The protein below binds the small molecule below.
Small molecule (SMILES): CC(=O)N[C@H]1[C@H](O[C@H]2[C@H](O)[C@@H](NC(C)=O)CO[C@@H]2CO)O[C@H](CO)[C@@H](O[C@@H]2O[C@H](CO)[C@@H](O)[C@H](O[C@H]3O[C@H](CO)[C@@H](O)[C@H](O)[C@@H]3O)[C@@H]2O)[C@@H]1O

Binding-site contacts:
Ligand atom O7 contacts residue TYR446 of chain 1.A at 3.7 Å.
Ligand atom C8 contacts residue TYR269 of chain 1.A at 3.5 Å (hydrophobic).
Ligand atom O6 contacts residue HIS442 of chain 1.A at 3.3 Å (h-bond).
Ligand atom C2 contacts residue ASN444 of chain 1.A at 3.5 Å.
Ligand atom C2 contacts residue ASN271 of chain 1.A at 2.4 Å.
Ligand atom C8 contacts residue PHE445 of chain 1.A at 3.5 Å (hydrophobic).
Ligand atom C6 contacts residue ASP440 of chain 1.A at 3.3 Å.
Ligand atom O4 contacts residue PHE206 of chain 1.A at 3.5 Å.
Ligand atom N2 contacts residue ASP230 of chain 1.A at 2.8 Å (salt-bridge).
Ligand atom C8 contacts residue SER232 of chain 1.A at 3.7 Å.
Ligand atom O5 contacts residue ASN271 of chain 1.A at 2.4 Å (h-bond).
Ligand atom C2 contacts residue HIS442 of chain 1.A at 3.4 Å.
Ligand atom O7 contacts residue ASN444 of chain 1.A at 3.2 Å (h-bond).
Ligand atom O7 contacts residue LEU228 of chain 1.A at 3.4 Å.
Ligand atom N2 contacts residue ASN271 of chain 1.A at 2.9 Å (h-bond).
Ligand atom O7 contacts residue PHE445 of chain 1.A at 2.8 Å (h-bond).
Ligand atom C3 contacts residue ASN271 of chain 1.A at 3.8 Å.
Ligand atom C7 contacts residue ASP230 of chain 1.A at 3.7 Å.
Ligand atom C1 contacts residue ASP230 of chain 1.A at 3.7 Å.
Ligand atom O6 contacts residue SO41 of chain 1.T at 3.3 Å (h-bond).
Ligand atom C1 contacts residue ASN271 of chain 1.A at 1.4 Å.
Ligand atom C7 contacts residue PHE445 of chain 1.A at 3.8 Å (hydrophobic).
Ligand atom C6 contacts residue SER443 of chain 1.A at 3.6 Å.
Ligand atom C3 contacts residue ASP230 of chain 1.A at 3.7 Å.
Ligand atom C8 contacts residue SER208 of chain 1.A at 3.6 Å.
Ligand atom O6 contacts residue SER443 of chain 1.A at 3.3 Å (h-bond).
Ligand atom C6 contacts residue HIS442 of chain 1.A at 3.2 Å.
Ligand atom O6 contacts residue ASP440 of chain 1.A at 2.3 Å (salt-bridge).
Ligand atom O7 contacts residue LYS204 of chain 1.A at 3.0 Å (salt-bridge).
Ligand atom C8 contacts residue ASP230 of chain 1.A at 3.8 Å.
Ligand atom C5 contacts residue ASN271 of chain 1.A at 3.6 Å.
Ligand atom C7 contacts residue ASN271 of chain 1.A at 3.8 Å.
Ligand atom N2 contacts residue SER232 of chain 1.A at 3.6 Å.
Ligand atom O5 contacts residue HIS442 of chain 1.A at 3.5 Å (h-bond).
Ligand atom C2 contacts residue ASP230 of chain 1.A at 3.5 Å.
Ligand atom C7 contacts residue LEU228 of chain 1.A at 3.4 Å (hydrophobic).
Ligand atom C6 contacts residue ASN444 of chain 1.A at 3.9 Å.
Ligand atom C1 contacts residue HIS442 of chain 1.A at 3.8 Å.
Ligand atom C6 contacts residue LEU228 of chain 1.A at 3.7 Å (hydrophobic).
Ligand atom C8 contacts residue LEU228 of chain 1.A at 3.7 Å (hydrophobic).

Sequence of chain 1.A:
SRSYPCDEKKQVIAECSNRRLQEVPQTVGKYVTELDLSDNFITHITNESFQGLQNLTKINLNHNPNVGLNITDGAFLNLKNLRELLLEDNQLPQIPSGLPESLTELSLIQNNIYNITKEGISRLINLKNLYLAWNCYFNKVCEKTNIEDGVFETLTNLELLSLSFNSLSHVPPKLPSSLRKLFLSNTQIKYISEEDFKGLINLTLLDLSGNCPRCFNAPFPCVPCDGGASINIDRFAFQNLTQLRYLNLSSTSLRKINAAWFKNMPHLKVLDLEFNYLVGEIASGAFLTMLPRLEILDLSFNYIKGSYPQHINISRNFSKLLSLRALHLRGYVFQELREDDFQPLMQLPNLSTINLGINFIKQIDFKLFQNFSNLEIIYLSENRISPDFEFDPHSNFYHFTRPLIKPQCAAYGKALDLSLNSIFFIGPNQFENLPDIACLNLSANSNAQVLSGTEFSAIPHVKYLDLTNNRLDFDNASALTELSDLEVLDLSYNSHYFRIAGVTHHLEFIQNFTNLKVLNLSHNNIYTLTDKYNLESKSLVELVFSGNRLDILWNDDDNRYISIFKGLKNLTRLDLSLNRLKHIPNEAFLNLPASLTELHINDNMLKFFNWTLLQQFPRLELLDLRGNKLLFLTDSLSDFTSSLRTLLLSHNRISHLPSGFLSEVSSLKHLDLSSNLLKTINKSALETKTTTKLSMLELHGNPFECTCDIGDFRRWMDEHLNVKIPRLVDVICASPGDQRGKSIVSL